Sequence of chain 1.D:
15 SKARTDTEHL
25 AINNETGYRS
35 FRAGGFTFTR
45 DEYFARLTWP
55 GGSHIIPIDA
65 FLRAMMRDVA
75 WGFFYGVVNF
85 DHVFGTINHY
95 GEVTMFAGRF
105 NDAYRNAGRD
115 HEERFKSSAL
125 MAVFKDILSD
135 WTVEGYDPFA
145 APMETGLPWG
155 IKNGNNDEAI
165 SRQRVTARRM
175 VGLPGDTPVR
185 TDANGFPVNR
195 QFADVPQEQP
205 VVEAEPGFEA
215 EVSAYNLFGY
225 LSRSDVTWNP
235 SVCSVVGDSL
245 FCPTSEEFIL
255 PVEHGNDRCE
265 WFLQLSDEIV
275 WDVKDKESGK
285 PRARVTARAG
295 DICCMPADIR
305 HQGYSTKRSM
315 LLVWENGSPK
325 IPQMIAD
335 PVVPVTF

A small-molecule ligand and the protein it binds are described below.
Small molecule (SMILES): O=[N+]([O-])c1ccc(O)cc1

Binding-site contacts:
Ligand atom O3 contacts residue HIS258 of chain 1.D at 2.8 Å (h-bond).
Ligand atom N1 contacts residue GLU264 of chain 1.D at 3.4 Å (salt-bridge).
Ligand atom N1 contacts residue HIS305 of chain 1.D at 3.5 Å (h-bond).
Ligand atom O2 contacts residue HIS305 of chain 1.D at 2.7 Å (h-bond).
Ligand atom OH contacts residue TRP232 of chain 1.D at 3.1 Å.
Ligand atom O2 contacts residue LEU254 of chain 1.D at 3.4 Å.
Ligand atom C3 contacts residue PRO234 of chain 1.D at 3.4 Å (hydrophobic).
Ligand atom C2 contacts residue PHE78 of chain 1.D at 3.9 Å (hydrophobic).
Ligand atom O3 contacts residue GLU264 of chain 1.D at 2.5 Å (salt-bridge).
Ligand atom C5 contacts residue GLU250 of chain 1.D at 3.4 Å.
Ligand atom C6 contacts residue VAL317 of chain 1.D at 4.1 Å (hydrophobic).
Ligand atom C5 contacts residue VAL317 of chain 1.D at 3.8 Å (hydrophobic).
Ligand atom N1 contacts residue HIS258 of chain 1.D at 3.6 Å.
Ligand atom C2 contacts residue LEU254 of chain 1.D at 3.7 Å (hydrophobic).
Ligand atom C6 contacts residue TRP275 of chain 1.D at 3.9 Å (hydrophobic).
Ligand atom O3 contacts residue FE1 of chain 1.K at 1.8 Å.
Ligand atom N1 contacts residue PHE78 of chain 1.D at 4.0 Å.
Ligand atom C4 contacts residue GLU250 of chain 1.D at 3.5 Å.
Ligand atom C5 contacts residue LEU315 of chain 1.D at 4.1 Å (hydrophobic).
Ligand atom C3 contacts residue TRP75 of chain 1.D at 3.6 Å (hydrophobic).
Ligand atom C4 contacts residue TRP232 of chain 1.D at 3.9 Å (hydrophobic).
Ligand atom O2 contacts residue FE1 of chain 1.K at 2.5 Å.
Ligand atom OH contacts residue THR248 of chain 1.D at 3.5 Å.
Ligand atom C3 contacts residue LEU254 of chain 1.D at 3.5 Å (hydrophobic).
Ligand atom O3 contacts residue HIS305 of chain 1.D at 3.6 Å (h-bond).
Ligand atom C1 contacts residue LEU254 of chain 1.D at 4.1 Å (hydrophobic).
Ligand atom OH contacts residue ASN233 of chain 1.D at 3.5 Å (h-bond).
Ligand atom C4 contacts residue PRO234 of chain 1.D at 3.5 Å (hydrophobic).
Ligand atom C2 contacts residue TRP75 of chain 1.D at 3.6 Å (hydrophobic).
Ligand atom N1 contacts residue PHE266 of chain 1.D at 4.1 Å.
Ligand atom O3 contacts residue PHE78 of chain 1.D at 3.3 Å.
Ligand atom N1 contacts residue FE1 of chain 1.K at 2.4 Å.
Ligand atom O2 contacts residue HIS258 of chain 1.D at 3.2 Å.
Ligand atom C1 contacts residue FE1 of chain 1.K at 3.7 Å.
Ligand atom OH contacts residue PRO234 of chain 1.D at 3.4 Å.
Ligand atom O2 contacts residue GLU264 of chain 1.D at 3.8 Å.
Ligand atom C5 contacts residue TRP232 of chain 1.D at 4.0 Å (hydrophobic).
Ligand atom C6 contacts residue PHE266 of chain 1.D at 3.8 Å (hydrophobic).
Ligand atom C4 contacts residue LEU254 of chain 1.D at 3.9 Å (hydrophobic).
Ligand atom OH contacts residue GLU250 of chain 1.D at 2.8 Å (salt-bridge).